Sequence of chain 1.A:
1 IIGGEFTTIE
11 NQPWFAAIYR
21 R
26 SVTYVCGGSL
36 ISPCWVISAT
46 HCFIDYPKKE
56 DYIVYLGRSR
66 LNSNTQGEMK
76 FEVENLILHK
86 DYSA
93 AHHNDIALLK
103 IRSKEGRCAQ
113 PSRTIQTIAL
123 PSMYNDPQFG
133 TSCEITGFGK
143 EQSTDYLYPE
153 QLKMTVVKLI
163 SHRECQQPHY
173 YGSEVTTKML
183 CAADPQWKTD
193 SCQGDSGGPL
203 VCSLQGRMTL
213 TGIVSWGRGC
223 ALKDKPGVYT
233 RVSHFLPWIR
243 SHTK

Binding-site contacts:
Ligand atom C7 contacts residue GLN195 of chain 1.A at 3.7 Å.
Ligand atom C6 contacts residue CYS222 of chain 1.A at 4.0 Å (hydrophobic).
Ligand atom N contacts residue SO41 of chain 1.C at 3.0 Å (h-bond).
Ligand atom C4 contacts residue CYS194 of chain 1.A at 3.7 Å (hydrophobic).
Ligand atom C1 contacts residue GLY221 of chain 1.A at 4.2 Å.
Ligand atom C5 contacts residue GLY221 of chain 1.A at 3.8 Å.
Ligand atom O contacts residue GLY229 of chain 1.A at 4.0 Å.
Ligand atom C6 contacts residue TRP218 of chain 1.A at 4.2 Å (hydrophobic).
Ligand atom C4 contacts residue GLN195 of chain 1.A at 3.9 Å.
Ligand atom C2 contacts residue SER193 of chain 1.A at 3.6 Å.
Ligand atom C6 contacts residue SER193 of chain 1.A at 4.1 Å.
Ligand atom C2 contacts residue TRP218 of chain 1.A at 4.1 Å (hydrophobic).
Ligand atom C6 contacts residue CYS194 of chain 1.A at 4.2 Å (hydrophobic).
Ligand atom C5 contacts residue CYS194 of chain 1.A at 4.1 Å (hydrophobic).
Ligand atom C6 contacts residue GLY221 of chain 1.A at 3.1 Å.
Ligand atom C1 contacts residue CYS194 of chain 1.A at 4.2 Å (hydrophobic).
Ligand atom C5 contacts residue GLN195 of chain 1.A at 4.2 Å.
Ligand atom C contacts residue TRP218 of chain 1.A at 3.8 Å (hydrophobic).
Ligand atom O contacts residue ASP192 of chain 1.A at 2.9 Å (salt-bridge).
Ligand atom C2 contacts residue VAL216 of chain 1.A at 3.9 Å (hydrophobic).
Ligand atom C contacts residue GLY229 of chain 1.A at 3.6 Å.
Ligand atom C contacts residue ASP192 of chain 1.A at 3.7 Å.
Ligand atom O contacts residue SER193 of chain 1.A at 2.9 Å (h-bond).
Ligand atom C5 contacts residue GLY219 of chain 1.A at 4.2 Å.
Ligand atom C5 contacts residue CYS222 of chain 1.A at 4.2 Å (hydrophobic).
Ligand atom C3 contacts residue CYS194 of chain 1.A at 3.6 Å (hydrophobic).
Ligand atom C2 contacts residue CYS194 of chain 1.A at 4.1 Å (hydrophobic).
Ligand atom C7 contacts residue SER198 of chain 1.A at 4.0 Å.
Ligand atom C3 contacts residue SER198 of chain 1.A at 4.1 Å.
Ligand atom C6 contacts residue GLY219 of chain 1.A at 4.0 Å.
Ligand atom C1 contacts residue SER193 of chain 1.A at 3.6 Å.
Ligand atom C contacts residue SER193 of chain 1.A at 3.0 Å.
Ligand atom O contacts residue CYS222 of chain 1.A at 4.3 Å.
Ligand atom C7 contacts residue SO41 of chain 1.C at 3.2 Å.
Ligand atom O contacts residue GLY221 of chain 1.A at 3.5 Å (h-bond).
Ligand atom N contacts residue GLN195 of chain 1.A at 3.9 Å.
Ligand atom C1 contacts residue GLY219 of chain 1.A at 4.1 Å.
Ligand atom C3 contacts residue VAL216 of chain 1.A at 4.1 Å (hydrophobic).
Ligand atom C1 contacts residue TRP218 of chain 1.A at 3.9 Å (hydrophobic).
Ligand atom C7 contacts residue CYS194 of chain 1.A at 4.1 Å (hydrophobic).

The protein below binds the small molecule below.
Small molecule (SMILES): NCc1ccc(CO)cc1